Binding-site contacts:
Ligand atom S contacts residue ASN47 of chain 1.A at 3.8 Å.
Ligand atom C9 contacts residue GLU44 of chain 1.A at 4.4 Å.
Ligand atom C8 contacts residue GLU44 of chain 1.A at 3.9 Å.
Ligand atom C9 contacts residue ASN47 of chain 1.A at 4.3 Å.
Ligand atom C12 contacts residue ASN47 of chain 1.A at 3.8 Å.
Ligand atom C13 contacts residue GLU19 of chain 1.A at 3.7 Å.
Ligand atom C10 contacts residue GLU44 of chain 1.A at 4.2 Å.
Ligand atom N1 contacts residue LEU48 of chain 1.A at 3.5 Å.
Ligand atom C3 contacts residue GLU44 of chain 1.A at 4.0 Å.
Ligand atom C13 contacts residue LEU48 of chain 1.A at 4.3 Å (hydrophobic).
Ligand atom N1 contacts residue GLU19 of chain 1.A at 2.9 Å (salt-bridge).
Ligand atom N2 contacts residue GLU19 of chain 1.A at 3.0 Å (salt-bridge).
Ligand atom C5 contacts residue GLU44 of chain 1.A at 3.6 Å.
Ligand atom C3 contacts residue CYS43 of chain 1.A at 4.5 Å (hydrophobic).
Ligand atom C6 contacts residue GLU44 of chain 1.A at 3.5 Å.
Ligand atom N contacts residue CYS43 of chain 1.A at 3.6 Å (h-bond).
Ligand atom C2 contacts residue CYS43 of chain 1.A at 2.8 Å (hydrophobic).
Ligand atom C7 contacts residue GLU44 of chain 1.A at 3.9 Å.
Ligand atom C4 contacts residue GLU44 of chain 1.A at 3.8 Å.
Ligand atom C1 contacts residue CYS43 of chain 1.A at 2.4 Å (hydrophobic).
Ligand atom O contacts residue CYS43 of chain 1.A at 3.1 Å (h-bond).
Ligand atom N2 contacts residue VAL51 of chain 1.A at 3.9 Å.
Ligand atom O contacts residue ASN47 of chain 1.A at 4.3 Å.
Ligand atom N contacts residue GLU44 of chain 1.A at 4.3 Å.
Ligand atom C contacts residue CYS43 of chain 1.A at 1.8 Å (hydrophobic).
Ligand atom C11 contacts residue ASN47 of chain 1.A at 4.3 Å.

The protein below binds the small molecule below.
Small molecule (SMILES): [H]/N=C(/N)c1cc(-c2cccc(NC(=O)CC)c2)cs1

Sequence of chain 1.A:
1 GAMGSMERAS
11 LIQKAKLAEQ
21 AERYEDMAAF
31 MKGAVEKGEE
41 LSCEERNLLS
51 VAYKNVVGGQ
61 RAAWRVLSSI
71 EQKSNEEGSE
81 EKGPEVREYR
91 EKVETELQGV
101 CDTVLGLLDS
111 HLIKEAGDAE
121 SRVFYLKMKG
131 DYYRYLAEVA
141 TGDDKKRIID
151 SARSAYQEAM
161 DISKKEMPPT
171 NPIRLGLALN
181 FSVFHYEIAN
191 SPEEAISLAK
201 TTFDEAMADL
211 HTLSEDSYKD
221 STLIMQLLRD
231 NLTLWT